Sequence of chain 20.A:
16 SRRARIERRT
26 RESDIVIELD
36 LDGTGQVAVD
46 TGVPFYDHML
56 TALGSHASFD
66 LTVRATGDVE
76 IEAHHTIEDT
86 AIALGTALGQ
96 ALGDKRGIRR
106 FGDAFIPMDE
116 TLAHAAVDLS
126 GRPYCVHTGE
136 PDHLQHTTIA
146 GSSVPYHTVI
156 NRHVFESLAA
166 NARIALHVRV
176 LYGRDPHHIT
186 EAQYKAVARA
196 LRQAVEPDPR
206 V

Binding-site contacts:
Ligand atom C5 contacts residue GLU83 of chain 11.A at 3.4 Å.
Ligand atom C4 contacts residue MET113 of chain 20.A at 3.6 Å (hydrophobic).
Ligand atom O3 contacts residue HIS80 of chain 11.A at 3.3 Å (h-bond).
Ligand atom C5 contacts residue MN1 of chain 11.C at 3.3 Å.
Ligand atom P contacts residue LYS190 of chain 20.A at 3.5 Å.
Ligand atom C3 contacts residue MN1 of chain 20.D at 3.0 Å.
Ligand atom C6 contacts residue HIS79 of chain 11.A at 3.0 Å.
Ligand atom C6 contacts residue MET113 of chain 20.A at 3.5 Å (hydrophobic).
Ligand atom N1 contacts residue HIS79 of chain 11.A at 3.2 Å (h-bond).
Ligand atom O3 contacts residue GLU186 of chain 20.A at 2.7 Å (salt-bridge).
Ligand atom N1 contacts residue GLU83 of chain 11.A at 3.1 Å (salt-bridge).
Ligand atom C4 contacts residue HIS80 of chain 11.A at 3.2 Å.
Ligand atom O3 contacts residue MN1 of chain 20.D at 2.5 Å.
Ligand atom N2 contacts residue MET113 of chain 20.A at 3.6 Å.
Ligand atom C6 contacts residue MN1 of chain 11.C at 3.0 Å.
Ligand atom C4 contacts residue MN1 of chain 20.D at 2.8 Å.
Ligand atom N2 contacts residue HIS80 of chain 11.A at 2.9 Å (h-bond).
Ligand atom N1 contacts residue HIS183 of chain 20.A at 3.3 Å (h-bond).
Ligand atom OP5 contacts residue LYS190 of chain 20.A at 2.8 Å (salt-bridge).
Ligand atom N2 contacts residue GLU186 of chain 20.A at 3.1 Å (salt-bridge).
Ligand atom C6 contacts residue MN1 of chain 20.D at 3.4 Å.
Ligand atom OP1 contacts residue LYS190 of chain 20.A at 3.7 Å.
Ligand atom O3 contacts residue HIS53 of chain 20.A at 3.4 Å (h-bond).
Ligand atom N2 contacts residue HIS182 of chain 20.A at 3.2 Å (h-bond).
Ligand atom OP6 contacts residue LYS190 of chain 20.A at 3.4 Å (salt-bridge).
Ligand atom O2 contacts residue GLU27 of chain 11.A at 3.1 Å (salt-bridge).
Ligand atom N2 contacts residue MN1 of chain 20.D at 2.1 Å.
Ligand atom OP6 contacts residue ARG127 of chain 16.A at 3.1 Å (salt-bridge).
Ligand atom C6 contacts residue HIS183 of chain 20.A at 3.5 Å.
Ligand atom OP5 contacts residue ARG105 of chain 16.A at 3.1 Å (salt-bridge).
Ligand atom N1 contacts residue MN1 of chain 11.C at 2.2 Å.
Ligand atom P contacts residue ARG105 of chain 16.A at 3.6 Å.
Ligand atom N1 contacts residue MET113 of chain 20.A at 3.5 Å.
Ligand atom C1 contacts residue GLU27 of chain 11.A at 3.1 Å.
Ligand atom C5 contacts residue MET113 of chain 20.A at 3.5 Å (hydrophobic).
Ligand atom C6 contacts residue HIS182 of chain 20.A at 3.6 Å.
Ligand atom C2 contacts residue GLU27 of chain 11.A at 3.5 Å.
Ligand atom C3 contacts residue GLU27 of chain 11.A at 3.6 Å.
Ligand atom C3 contacts residue HIS80 of chain 11.A at 3.2 Å.
Ligand atom OP6 contacts residue ARG105 of chain 16.A at 3.3 Å (salt-bridge).

A protein and the small-molecule ligand that binds it are described below.
Small molecule (SMILES): O=P(O)(O)OC[C@@H](O)[C@@H](O)c1cnc[nH]1

Sequence of chain 16.A:
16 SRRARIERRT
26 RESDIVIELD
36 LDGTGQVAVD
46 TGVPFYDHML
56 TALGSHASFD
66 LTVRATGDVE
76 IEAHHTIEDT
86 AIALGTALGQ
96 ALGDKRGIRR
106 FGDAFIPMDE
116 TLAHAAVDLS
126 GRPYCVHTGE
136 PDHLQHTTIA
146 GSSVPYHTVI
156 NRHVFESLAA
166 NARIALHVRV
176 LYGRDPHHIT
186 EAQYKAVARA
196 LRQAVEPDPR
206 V

Sequence of chain 11.A:
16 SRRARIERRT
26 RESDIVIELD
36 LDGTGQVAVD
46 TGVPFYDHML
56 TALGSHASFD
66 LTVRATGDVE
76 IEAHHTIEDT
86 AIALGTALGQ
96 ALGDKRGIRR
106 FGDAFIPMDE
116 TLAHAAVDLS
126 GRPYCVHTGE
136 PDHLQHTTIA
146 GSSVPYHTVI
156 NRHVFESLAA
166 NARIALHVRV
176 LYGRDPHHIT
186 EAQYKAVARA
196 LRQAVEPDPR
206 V